The protein below binds the small molecule below.
Small molecule (SMILES): NC(=O)c1csc([C@@H]2O[C@H](CO)[C@@H](O)[C@H]2O)n1

Sequence of chain 1.J:
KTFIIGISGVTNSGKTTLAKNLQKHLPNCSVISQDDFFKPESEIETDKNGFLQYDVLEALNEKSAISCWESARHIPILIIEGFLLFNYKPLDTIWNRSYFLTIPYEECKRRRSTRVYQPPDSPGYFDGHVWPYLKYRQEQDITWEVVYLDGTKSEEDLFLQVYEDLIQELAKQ

Binding-site contacts:
Ligand atom O3' contacts residue ASP56 of chain 1.J at 2.9 Å (salt-bridge).
Ligand atom C3' contacts residue ASP56 of chain 1.J at 3.2 Å.
Ligand atom N1A contacts residue TYR55 of chain 1.J at 3.7 Å.
Ligand atom O4' contacts residue TYR134 of chain 1.J at 4.0 Å.
Ligand atom O2' contacts residue ASP56 of chain 1.J at 2.8 Å (salt-bridge).
Ligand atom C5' contacts residue ASP36 of chain 1.J at 3.6 Å.
Ligand atom O4' contacts residue PHE39 of chain 1.J at 3.8 Å.
Ligand atom O5' contacts residue PHE100 of chain 1.J at 4.1 Å.
Ligand atom C1' contacts residue TYR134 of chain 1.J at 3.7 Å (hydrophobic).
Ligand atom C4' contacts residue THR12 of chain 1.J at 4.2 Å.
Ligand atom C1M contacts residue TYR134 of chain 1.J at 3.8 Å (hydrophobic).
Ligand atom O2' contacts residue TYR142 of chain 1.J at 4.2 Å.
Ligand atom S1J contacts residue TYR134 of chain 1.J at 4.0 Å.
Ligand atom N1H contacts residue PHE39 of chain 1.J at 3.9 Å.
Ligand atom C1L contacts residue TYR55 of chain 1.J at 3.8 Å (hydrophobic).
Ligand atom O3' contacts residue VAL147 of chain 1.J at 4.1 Å.
Ligand atom C3' contacts residue ARG129 of chain 1.J at 3.6 Å.
Ligand atom C3' contacts residue PHE100 of chain 1.J at 4.3 Å (hydrophobic).
Ligand atom N1H contacts residue TYR55 of chain 1.J at 4.2 Å.
Ligand atom C1F contacts residue PRO136 of chain 1.J at 4.2 Å (hydrophobic).
Ligand atom C2' contacts residue ARG129 of chain 1.J at 3.8 Å.
Ligand atom O3' contacts residue THR12 of chain 1.J at 3.9 Å.
Ligand atom N1A contacts residue PRO136 of chain 1.J at 4.2 Å.
Ligand atom S1J contacts residue TYR55 of chain 1.J at 4.0 Å.
Ligand atom C2' contacts residue ASP56 of chain 1.J at 3.1 Å.
Ligand atom C4' contacts residue ARG129 of chain 1.J at 3.8 Å.
Ligand atom C1K contacts residue GLN135 of chain 1.J at 3.8 Å.
Ligand atom C5' contacts residue PHE100 of chain 1.J at 3.6 Å (hydrophobic).
Ligand atom C1F contacts residue TYR55 of chain 1.J at 3.7 Å (hydrophobic).
Ligand atom O3' contacts residue ARG129 of chain 1.J at 2.7 Å (salt-bridge).
Ligand atom O2' contacts residue TYR55 of chain 1.J at 4.2 Å.
Ligand atom O5' contacts residue ASP36 of chain 1.J at 2.9 Å (salt-bridge).
Ligand atom C1F contacts residue GLN135 of chain 1.J at 3.7 Å.
Ligand atom O2' contacts residue ARG129 of chain 1.J at 2.8 Å (salt-bridge).
Ligand atom C1' contacts residue ARG129 of chain 1.J at 3.9 Å.
Ligand atom C1K contacts residue TYR55 of chain 1.J at 3.9 Å (hydrophobic).
Ligand atom N1A contacts residue GLN135 of chain 1.J at 2.9 Å (h-bond).
Ligand atom C1L contacts residue GLN135 of chain 1.J at 4.2 Å.
Ligand atom C2' contacts residue TYR55 of chain 1.J at 4.1 Å (hydrophobic).
Ligand atom O1B contacts residue PHE39 of chain 1.J at 3.4 Å.